The small molecule below binds the protein below.
Small molecule (SMILES): CC(C)C[C@H](NC(=O)CN)C(=O)N[C@H](C(=O)N[C@H](C(=O)NCC(=O)N[C@@H](CO)C(=O)N[C@@H](CC(C)C)C(=O)N[C@@H](CCCN=C(N)N)C(=O)NCC=O)C(C)C)[C@@H](C)O

Binding-site contacts:
Ligand atom O contacts residue ILE54 of chain 31.C at 3.4 Å.
Ligand atom O contacts residue ARG43 of chain 31.C at 2.9 Å (salt-bridge).
Ligand atom NH2 contacts residue ASP228 of chain 31.C at 2.5 Å (salt-bridge).
Ligand atom C contacts residue ARG49 of chain 31.C at 3.5 Å.
Ligand atom N contacts residue ASP258 of chain 31.C at 2.9 Å (salt-bridge).
Ligand atom N contacts residue ARG49 of chain 31.C at 3.5 Å (salt-bridge).
Ligand atom N contacts residue ARG49 of chain 31.C at 3.7 Å.
Ligand atom CD1 contacts residue PRO57 of chain 31.C at 3.6 Å (hydrophobic).
Ligand atom CB contacts residue ASP258 of chain 31.C at 3.7 Å.
Ligand atom C contacts residue ILE54 of chain 31.C at 3.7 Å (hydrophobic).
Ligand atom CG2 contacts residue ALA42 of chain 31.C at 3.7 Å (hydrophobic).
Ligand atom CG2 contacts residue MET259 of chain 31.C at 3.7 Å (hydrophobic).
Ligand atom NH2 contacts residue THR246 of chain 31.C at 2.8 Å (h-bond).
Ligand atom CB contacts residue ILE39 of chain 31.C at 3.7 Å (hydrophobic).
Ligand atom CZ contacts residue ASP228 of chain 31.C at 3.2 Å.
Ligand atom NH1 contacts residue ILE51 of chain 31.C at 3.5 Å (h-bond).
Ligand atom CB contacts residue ARG49 of chain 31.C at 3.6 Å.
Ligand atom OG1 contacts residue MET259 of chain 31.C at 2.6 Å (h-bond).
Ligand atom NH1 contacts residue ARG50 of chain 31.C at 3.7 Å.
Ligand atom NE contacts residue ASP53 of chain 31.C at 3.6 Å (salt-bridge).
Ligand atom NH1 contacts residue ASP228 of chain 31.C at 3.2 Å (salt-bridge).
Ligand atom O contacts residue ILE39 of chain 31.C at 3.5 Å.
Ligand atom C contacts residue ASP258 of chain 31.C at 3.7 Å.
Ligand atom CD2 contacts residue ARG43 of chain 31.C at 3.7 Å.
Ligand atom CA contacts residue ASP258 of chain 31.C at 3.3 Å.
Ligand atom CB contacts residue ARG49 of chain 31.C at 3.7 Å.
Ligand atom OG1 contacts residue ASP258 of chain 31.C at 3.5 Å.
Ligand atom CB contacts residue MET259 of chain 31.C at 3.5 Å (hydrophobic).
Ligand atom CD contacts residue ASP53 of chain 31.C at 3.3 Å.
Ligand atom C contacts residue ILE39 of chain 31.C at 3.6 Å (hydrophobic).
Ligand atom N contacts residue ASP258 of chain 31.C at 3.3 Å (salt-bridge).
Ligand atom O contacts residue ARG50 of chain 31.C at 3.7 Å.
Ligand atom N contacts residue ASP258 of chain 31.C at 3.2 Å (salt-bridge).
Ligand atom N contacts residue ASP258 of chain 31.C at 3.7 Å.
Ligand atom N contacts residue ARG49 of chain 31.C at 3.5 Å (salt-bridge).
Ligand atom CA contacts residue ILE54 of chain 31.C at 3.7 Å (hydrophobic).
Ligand atom O contacts residue ARG43 of chain 31.C at 3.3 Å (salt-bridge).
Ligand atom O contacts residue ARG49 of chain 31.C at 3.0 Å (salt-bridge).
Ligand atom CA contacts residue ARG49 of chain 31.C at 3.7 Å.
Ligand atom NH1 contacts residue THR246 of chain 31.C at 3.5 Å.

Sequence of chain 31.C:
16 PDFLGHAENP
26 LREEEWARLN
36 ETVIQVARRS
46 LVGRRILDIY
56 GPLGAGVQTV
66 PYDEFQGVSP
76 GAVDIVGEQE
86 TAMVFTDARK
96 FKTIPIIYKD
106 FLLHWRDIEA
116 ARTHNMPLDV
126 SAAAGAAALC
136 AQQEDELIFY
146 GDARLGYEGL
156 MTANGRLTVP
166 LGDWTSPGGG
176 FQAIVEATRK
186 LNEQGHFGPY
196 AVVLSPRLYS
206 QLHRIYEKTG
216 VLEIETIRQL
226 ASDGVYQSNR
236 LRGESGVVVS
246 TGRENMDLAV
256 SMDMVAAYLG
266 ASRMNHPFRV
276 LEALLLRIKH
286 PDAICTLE